Binding-site contacts:
Ligand atom C7 contacts residue LYS248 of chain 1.A at 4.0 Å.
Ligand atom C8 contacts residue SER275 of chain 1.A at 3.8 Å.
Ligand atom C4 contacts residue ASN251 of chain 1.A at 4.2 Å.
Ligand atom N2 contacts residue ASN251 of chain 1.A at 2.9 Å (h-bond).
Ligand atom O7 contacts residue ASN251 of chain 1.A at 4.2 Å.
Ligand atom O3 contacts residue LYS248 of chain 1.A at 4.1 Å.
Ligand atom O5 contacts residue THR250 of chain 1.A at 4.4 Å.
Ligand atom C1 contacts residue ASN251 of chain 1.A at 1.4 Å.
Ligand atom C1 contacts residue THR250 of chain 1.A at 3.8 Å.
Ligand atom O4 contacts residue TRP249 of chain 1.A at 3.7 Å.
Ligand atom C2 contacts residue ASN251 of chain 1.A at 2.5 Å.
Ligand atom C8 contacts residue THR250 of chain 1.A at 4.2 Å.
Ligand atom C8 contacts residue PRO274 of chain 1.A at 3.6 Å (hydrophobic).
Ligand atom C2 contacts residue THR250 of chain 1.A at 3.5 Å.
Ligand atom O6 contacts residue TRP249 of chain 1.A at 4.2 Å.
Ligand atom C8 contacts residue NAG1 of chain 1.G at 3.2 Å.
Ligand atom O7 contacts residue THR250 of chain 1.A at 2.9 Å (h-bond).
Ligand atom C6 contacts residue NAG1 of chain 1.G at 3.9 Å.
Ligand atom C7 contacts residue THR250 of chain 1.A at 3.2 Å.
Ligand atom C4 contacts residue TRP249 of chain 1.A at 4.1 Å (hydrophobic).
Ligand atom O7 contacts residue LYS248 of chain 1.A at 2.8 Å (salt-bridge).
Ligand atom C2 contacts residue TRP249 of chain 1.A at 4.4 Å (hydrophobic).
Ligand atom C8 contacts residue NAG2 of chain 1.G at 3.7 Å.
Ligand atom O6 contacts residue ASN251 of chain 1.A at 4.1 Å.
Ligand atom O6 contacts residue NAG1 of chain 1.G at 3.6 Å.
Ligand atom O7 contacts residue TRP249 of chain 1.A at 4.2 Å.
Ligand atom C7 contacts residue ASN251 of chain 1.A at 3.7 Å.
Ligand atom O7 contacts residue NAG1 of chain 1.G at 3.7 Å.
Ligand atom O5 contacts residue ASN251 of chain 1.A at 2.4 Å (h-bond).
Ligand atom C7 contacts residue NAG1 of chain 1.G at 4.1 Å.
Ligand atom N2 contacts residue THR250 of chain 1.A at 3.5 Å (h-bond).
Ligand atom C3 contacts residue ASN251 of chain 1.A at 3.8 Å.
Ligand atom C5 contacts residue ASN251 of chain 1.A at 3.7 Å.
Ligand atom O5 contacts residue TRP249 of chain 1.A at 4.2 Å.
Ligand atom O3 contacts residue TRP249 of chain 1.A at 3.9 Å.
Ligand atom O7 contacts residue LEU247 of chain 1.A at 4.5 Å.

A small-molecule ligand and the protein it binds are described below.
Small molecule (SMILES): CC(=O)N[C@H]1[C@H](O[C@H]2[C@H](O)[C@@H](NC(C)=O)CO[C@@H]2CO)O[C@H](CO)[C@@H](O)[C@@H]1O

Sequence of chain 1.A:
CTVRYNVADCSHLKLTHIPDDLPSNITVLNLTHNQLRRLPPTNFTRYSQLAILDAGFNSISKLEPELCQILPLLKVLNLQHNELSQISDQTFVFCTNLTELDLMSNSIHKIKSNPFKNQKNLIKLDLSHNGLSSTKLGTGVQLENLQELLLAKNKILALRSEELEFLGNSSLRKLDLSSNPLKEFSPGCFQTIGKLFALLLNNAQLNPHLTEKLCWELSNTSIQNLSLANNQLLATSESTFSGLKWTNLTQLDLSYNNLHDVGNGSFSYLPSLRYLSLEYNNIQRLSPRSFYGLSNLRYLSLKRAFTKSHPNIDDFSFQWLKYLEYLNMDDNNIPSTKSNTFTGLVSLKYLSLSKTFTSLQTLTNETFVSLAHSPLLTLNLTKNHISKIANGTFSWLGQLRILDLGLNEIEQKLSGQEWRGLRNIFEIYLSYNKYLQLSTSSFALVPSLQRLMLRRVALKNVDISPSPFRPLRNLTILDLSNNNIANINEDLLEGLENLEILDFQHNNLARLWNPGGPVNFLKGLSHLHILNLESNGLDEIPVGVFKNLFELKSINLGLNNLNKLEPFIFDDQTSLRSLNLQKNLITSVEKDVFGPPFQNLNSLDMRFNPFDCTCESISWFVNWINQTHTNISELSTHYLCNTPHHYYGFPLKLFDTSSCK